Sequence of chain 1.H:
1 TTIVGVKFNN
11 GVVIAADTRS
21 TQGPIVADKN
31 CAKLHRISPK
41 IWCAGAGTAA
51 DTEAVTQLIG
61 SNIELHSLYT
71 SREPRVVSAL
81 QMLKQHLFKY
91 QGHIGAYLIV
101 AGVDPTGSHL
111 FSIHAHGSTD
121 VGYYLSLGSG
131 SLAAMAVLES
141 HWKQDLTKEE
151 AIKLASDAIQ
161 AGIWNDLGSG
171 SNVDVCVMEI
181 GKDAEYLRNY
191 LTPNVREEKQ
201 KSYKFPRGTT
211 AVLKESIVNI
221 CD

Binding-site contacts:
Ligand atom O contacts residue THR22 of chain 1.N at 2.9 Å (h-bond).
Ligand atom CB contacts residue HIS116 of chain 1.H at 3.6 Å.
Ligand atom C contacts residue THR21 of chain 1.N at 3.6 Å.
Ligand atom C26 contacts residue THR1 of chain 1.N at 3.8 Å.
Ligand atom C contacts residue GLY47 of chain 1.N at 3.6 Å.
Ligand atom N contacts residue THR1 of chain 1.N at 3.7 Å.
Ligand atom C25 contacts residue GLY47 of chain 1.N at 3.5 Å.
Ligand atom C23 contacts residue SER168 of chain 1.N at 3.2 Å.
Ligand atom O7 contacts residue THR1 of chain 1.N at 3.6 Å.
Ligand atom C24 contacts residue THR1 of chain 1.N at 2.4 Å.
Ligand atom N contacts residue THR21 of chain 1.N at 2.9 Å (h-bond).
Ligand atom N contacts residue GLY47 of chain 1.N at 2.9 Å (h-bond).
Ligand atom C22 contacts residue THR1 of chain 1.N at 1.5 Å.
Ligand atom O contacts residue THR1 of chain 1.N at 2.1 Å (h-bond).
Ligand atom O contacts residue SER46 of chain 1.N at 3.9 Å.
Ligand atom O contacts residue THR21 of chain 1.N at 3.8 Å.
Ligand atom CG contacts residue HIS114 of chain 1.H at 3.7 Å.
Ligand atom C28 contacts residue ARG45 of chain 1.N at 3.5 Å.
Ligand atom C23 contacts residue ARG19 of chain 1.N at 3.5 Å.
Ligand atom CB contacts residue ALA49 of chain 1.N at 3.8 Å (hydrophobic).
Ligand atom CA contacts residue GLY47 of chain 1.N at 3.8 Å.
Ligand atom C27 contacts residue THR20 of chain 1.N at 3.6 Å.
Ligand atom C25 contacts residue THR1 of chain 1.N at 2.7 Å.
Ligand atom CG contacts residue SER118 of chain 1.H at 3.7 Å.
Ligand atom C28 contacts residue ALA49 of chain 1.N at 3.9 Å (hydrophobic).
Ligand atom CA contacts residue GLY47 of chain 1.N at 3.5 Å.
Ligand atom C contacts residue THR1 of chain 1.N at 1.4 Å.
Ligand atom CB contacts residue GLY47 of chain 1.N at 3.9 Å.
Ligand atom C23 contacts residue THR1 of chain 1.N at 2.5 Å.
Ligand atom O contacts residue GLY47 of chain 1.N at 3.1 Å (h-bond).
Ligand atom C22 contacts residue SER168 of chain 1.N at 3.8 Å.
Ligand atom CA contacts residue THR21 of chain 1.N at 3.3 Å.
Ligand atom O contacts residue ALA49 of chain 1.N at 3.2 Å (h-bond).
Ligand atom CD2 contacts residue GLY47 of chain 1.N at 3.8 Å.
Ligand atom C28 contacts residue THR52 of chain 1.N at 3.8 Å.
Ligand atom CB contacts residue SER118 of chain 1.H at 3.9 Å.
Ligand atom O contacts residue THR21 of chain 1.N at 2.9 Å (h-bond).
Ligand atom O contacts residue THR20 of chain 1.N at 3.3 Å.
Ligand atom C27 contacts residue ALA49 of chain 1.N at 3.7 Å (hydrophobic).
Ligand atom CA contacts residue THR1 of chain 1.N at 2.4 Å.

Sequence of chain 1.N:
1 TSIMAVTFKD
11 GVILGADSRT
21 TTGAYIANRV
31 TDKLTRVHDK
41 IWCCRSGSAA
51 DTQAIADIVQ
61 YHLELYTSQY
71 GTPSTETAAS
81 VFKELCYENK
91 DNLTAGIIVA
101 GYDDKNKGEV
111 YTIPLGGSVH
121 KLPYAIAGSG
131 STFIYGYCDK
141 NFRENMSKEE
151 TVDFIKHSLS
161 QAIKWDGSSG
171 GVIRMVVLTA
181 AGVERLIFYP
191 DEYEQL

The protein below binds the small molecule below.
Small molecule (SMILES): CC(=O)N[C@@H](C)C(=O)N1CCC[C@H]1C(=O)N[C@@H](CC(C)C)C(=O)N[C@@H](CC(C)C)[C@@H](O)[C@H](C)CO